Sequence of chain 1.A:
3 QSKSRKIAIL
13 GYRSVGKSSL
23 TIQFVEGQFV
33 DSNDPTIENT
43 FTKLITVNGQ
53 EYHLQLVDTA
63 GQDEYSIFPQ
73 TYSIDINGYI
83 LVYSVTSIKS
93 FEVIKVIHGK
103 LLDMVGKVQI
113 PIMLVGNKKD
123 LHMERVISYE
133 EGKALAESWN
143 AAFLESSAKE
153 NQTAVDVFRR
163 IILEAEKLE

The small molecule below binds the protein below.
Small molecule (SMILES): Nc1nc2c(ncn2[C@@H]2O[C@H](CO[P](=O)(O)O[P](=O)(O)NP(=O)(O)O)[C@@H](O)[C@H]2O)c(=O)[nH]1

Binding-site contacts:
Ligand atom O3A contacts residue GLY18 of chain 1.A at 3.1 Å (h-bond).
Ligand atom N7 contacts residue ASN119 of chain 1.A at 3.1 Å (h-bond).
Ligand atom PB contacts residue MG1 of chain 1.B at 3.2 Å.
Ligand atom O1G contacts residue PRO37 of chain 1.A at 3.5 Å.
Ligand atom O2' contacts residue PHE31 of chain 1.A at 3.4 Å.
Ligand atom O6 contacts residue ASN119 of chain 1.A at 3.4 Å (h-bond).
Ligand atom N2 contacts residue LEU123 of chain 1.A at 3.4 Å.
Ligand atom O1A contacts residue SER20 of chain 1.A at 3.4 Å (h-bond).
Ligand atom O6 contacts residue ASP122 of chain 1.A at 3.5 Å (salt-bridge).
Ligand atom N3B contacts residue MG1 of chain 1.B at 3.4 Å.
Ligand atom C8 contacts residue GLY18 of chain 1.A at 3.6 Å.
Ligand atom N7 contacts residue ALA150 of chain 1.A at 3.5 Å.
Ligand atom O2' contacts residue VAL32 of chain 1.A at 3.0 Å (h-bond).
Ligand atom O3G contacts residue LYS19 of chain 1.A at 2.6 Å (salt-bridge).
Ligand atom O3' contacts residue ASP33 of chain 1.A at 3.1 Å (salt-bridge).
Ligand atom N3B contacts residue SER16 of chain 1.A at 3.1 Å (h-bond).
Ligand atom O2B contacts residue LYS19 of chain 1.A at 3.6 Å (salt-bridge).
Ligand atom O2' contacts residue ASP33 of chain 1.A at 2.9 Å (salt-bridge).
Ligand atom PG contacts residue MG1 of chain 1.B at 3.2 Å.
Ligand atom O1B contacts residue VAL17 of chain 1.A at 3.3 Å (h-bond).
Ligand atom O4' contacts residue LYS120 of chain 1.A at 3.3 Å (salt-bridge).
Ligand atom O2B contacts residue MG1 of chain 1.B at 1.9 Å.
Ligand atom O6 contacts residue SER149 of chain 1.A at 3.4 Å.
Ligand atom N2 contacts residue ASP122 of chain 1.A at 2.8 Å (salt-bridge).
Ligand atom O3A contacts residue SER16 of chain 1.A at 3.5 Å.
Ligand atom N1 contacts residue ASP122 of chain 1.A at 2.7 Å (salt-bridge).
Ligand atom O1A contacts residue GLY18 of chain 1.A at 3.3 Å.
Ligand atom O6 contacts residue LYS120 of chain 1.A at 3.4 Å.
Ligand atom O1A contacts residue SER21 of chain 1.A at 2.7 Å (h-bond).
Ligand atom O6 contacts residue ALA150 of chain 1.A at 2.7 Å (h-bond).
Ligand atom O2G contacts residue THR38 of chain 1.A at 2.8 Å (h-bond).
Ligand atom C8 contacts residue SER21 of chain 1.A at 3.5 Å.
Ligand atom O1B contacts residue GLY18 of chain 1.A at 3.1 Å (h-bond).
Ligand atom O2B contacts residue SER20 of chain 1.A at 2.9 Å (h-bond).
Ligand atom O3G contacts residue GLY63 of chain 1.A at 2.9 Å (h-bond).
Ligand atom O2A contacts residue ASN35 of chain 1.A at 3.4 Å.
Ligand atom O1B contacts residue LYS19 of chain 1.A at 2.8 Å (salt-bridge).
Ligand atom O2G contacts residue MG1 of chain 1.B at 2.0 Å.
Ligand atom C6 contacts residue ASP122 of chain 1.A at 3.5 Å.
Ligand atom O3G contacts residue ARG15 of chain 1.A at 3.5 Å.